Sequence of chain 1.C:
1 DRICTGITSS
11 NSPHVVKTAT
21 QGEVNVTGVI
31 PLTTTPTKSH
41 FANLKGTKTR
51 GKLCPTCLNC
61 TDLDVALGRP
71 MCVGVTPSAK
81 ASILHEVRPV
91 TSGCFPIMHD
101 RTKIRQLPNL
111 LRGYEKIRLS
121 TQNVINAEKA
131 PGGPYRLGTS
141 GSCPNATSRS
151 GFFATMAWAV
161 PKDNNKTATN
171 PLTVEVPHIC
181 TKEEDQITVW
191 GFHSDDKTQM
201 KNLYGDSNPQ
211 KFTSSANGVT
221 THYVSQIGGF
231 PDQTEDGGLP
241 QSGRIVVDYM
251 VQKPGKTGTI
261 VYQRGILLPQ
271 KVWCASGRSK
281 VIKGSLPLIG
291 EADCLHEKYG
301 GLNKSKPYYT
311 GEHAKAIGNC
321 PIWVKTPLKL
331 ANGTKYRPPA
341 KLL

Binding-site contacts:
Ligand atom O6 contacts residue VAL15 of chain 1.C at 4.1 Å.
Ligand atom C8 contacts residue TYR336 of chain 1.C at 3.7 Å (hydrophobic).
Ligand atom C1 contacts residue ASN25 of chain 1.C at 1.5 Å.
Ligand atom C1 contacts residue SER12 of chain 1.C at 3.9 Å.
Ligand atom C7 contacts residue ASN25 of chain 1.C at 3.1 Å.
Ligand atom C7 contacts residue SER12 of chain 1.C at 4.4 Å.
Ligand atom C2 contacts residue ASN25 of chain 1.C at 2.5 Å.
Ligand atom C4 contacts residue ASN25 of chain 1.C at 4.3 Å.
Ligand atom C6 contacts residue VAL15 of chain 1.C at 4.2 Å (hydrophobic).
Ligand atom N2 contacts residue ASN25 of chain 1.C at 2.8 Å (h-bond).
Ligand atom C5 contacts residue ASN25 of chain 1.C at 3.8 Å.
Ligand atom O5 contacts residue PRO13 of chain 1.C at 4.3 Å.
Ligand atom C6 contacts residue PRO13 of chain 1.C at 4.4 Å (hydrophobic).
Ligand atom O5 contacts residue ASN25 of chain 1.C at 2.5 Å (h-bond).
Ligand atom O7 contacts residue ASN25 of chain 1.C at 3.3 Å (h-bond).
Ligand atom N2 contacts residue SER12 of chain 1.C at 3.4 Å (h-bond).
Ligand atom O6 contacts residue ASN25 of chain 1.C at 4.5 Å.
Ligand atom O5 contacts residue VAL15 of chain 1.C at 3.7 Å.
Ligand atom C2 contacts residue SER12 of chain 1.C at 3.6 Å.
Ligand atom O6 contacts residue PRO13 of chain 1.C at 3.1 Å (h-bond).
Ligand atom C2 contacts residue PRO13 of chain 1.C at 4.3 Å (hydrophobic).
Ligand atom C3 contacts residue ASN25 of chain 1.C at 3.8 Å.
Ligand atom C8 contacts residue ASN25 of chain 1.C at 4.2 Å.

A protein and the small-molecule ligand that binds it are described below.
Small molecule (SMILES): CC(=O)N[C@H]1[C@H](O[C@H]2[C@H](O)[C@@H](NC(C)=O)CO[C@@H]2CO)O[C@H](CO)[C@@H](O)[C@@H]1O